Binding-site contacts:
Ligand atom N2 contacts residue ASN130 of chain 1.A at 2.8 Å (h-bond).
Ligand atom C5 contacts residue ASN130 of chain 1.A at 3.6 Å.
Ligand atom C2 contacts residue ASN130 of chain 1.A at 2.3 Å.
Ligand atom C5 contacts residue THR132 of chain 1.A at 4.2 Å.
Ligand atom C8 contacts residue ASN130 of chain 1.A at 4.5 Å.
Ligand atom C3 contacts residue ASN130 of chain 1.A at 3.7 Å.
Ligand atom C5 contacts residue ASP133 of chain 1.A at 4.3 Å.
Ligand atom O5 contacts residue ASP133 of chain 1.A at 3.4 Å.
Ligand atom C1 contacts residue ASP133 of chain 1.A at 4.2 Å.
Ligand atom C6 contacts residue ASP133 of chain 1.A at 3.9 Å.
Ligand atom O5 contacts residue ASN130 of chain 1.A at 2.4 Å (h-bond).
Ligand atom O6 contacts residue THR132 of chain 1.A at 4.3 Å.
Ligand atom C6 contacts residue THR132 of chain 1.A at 3.5 Å.
Ligand atom O6 contacts residue ASP133 of chain 1.A at 3.9 Å.
Ligand atom O6 contacts residue LYS30 of chain 1.B at 4.3 Å.
Ligand atom O5 contacts residue THR132 of chain 1.A at 3.9 Å.
Ligand atom O7 contacts residue ASN130 of chain 1.A at 3.5 Å (h-bond).
Ligand atom C7 contacts residue ASN130 of chain 1.A at 3.4 Å.
Ligand atom C4 contacts residue ASN130 of chain 1.A at 4.1 Å.
Ligand atom C1 contacts residue ASN130 of chain 1.A at 1.4 Å.
Ligand atom C1 contacts residue THR132 of chain 1.A at 4.4 Å.

Sequence of chain 1.B:
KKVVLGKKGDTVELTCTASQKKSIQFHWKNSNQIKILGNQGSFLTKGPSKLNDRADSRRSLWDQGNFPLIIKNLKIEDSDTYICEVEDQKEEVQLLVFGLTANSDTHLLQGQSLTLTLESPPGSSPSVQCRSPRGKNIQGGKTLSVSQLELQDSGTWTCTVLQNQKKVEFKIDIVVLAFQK

This small molecule binds to this protein.
Small molecule (SMILES): CC(=O)N[C@@H]1[C@@H](O)[C@H](O)[C@@H](CO)O[C@H]1O

Sequence of chain 1.A:
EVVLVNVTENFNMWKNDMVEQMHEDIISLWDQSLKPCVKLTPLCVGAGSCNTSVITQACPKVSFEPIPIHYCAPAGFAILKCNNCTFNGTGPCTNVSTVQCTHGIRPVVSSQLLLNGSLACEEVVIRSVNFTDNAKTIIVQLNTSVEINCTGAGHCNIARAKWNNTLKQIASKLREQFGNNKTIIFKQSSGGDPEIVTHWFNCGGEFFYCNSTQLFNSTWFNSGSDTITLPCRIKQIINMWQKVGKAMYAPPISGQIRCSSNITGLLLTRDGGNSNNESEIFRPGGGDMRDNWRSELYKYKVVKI